Sequence of chain 4.A:
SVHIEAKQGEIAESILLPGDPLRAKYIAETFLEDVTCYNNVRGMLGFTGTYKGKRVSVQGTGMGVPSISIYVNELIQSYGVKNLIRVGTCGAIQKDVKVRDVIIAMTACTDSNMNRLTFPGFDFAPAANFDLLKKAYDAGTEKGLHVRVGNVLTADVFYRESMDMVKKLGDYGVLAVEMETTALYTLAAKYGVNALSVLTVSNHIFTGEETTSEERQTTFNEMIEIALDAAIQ

This protein binds this small molecule.
Small molecule (SMILES): Nc1ncnc2c1ncn2[C@@H]1O[C@H](CO)[C@@H](O)[C@H]1O

Sequence of chain 3.A:
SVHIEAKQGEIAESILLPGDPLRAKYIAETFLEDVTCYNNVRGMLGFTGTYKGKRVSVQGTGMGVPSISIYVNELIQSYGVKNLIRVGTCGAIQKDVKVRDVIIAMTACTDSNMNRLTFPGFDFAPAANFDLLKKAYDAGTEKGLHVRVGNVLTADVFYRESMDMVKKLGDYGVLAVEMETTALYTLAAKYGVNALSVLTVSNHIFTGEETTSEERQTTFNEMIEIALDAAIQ

Binding-site contacts:
Ligand atom O2' contacts residue SO41 of chain 4.C at 3.2 Å (h-bond).
Ligand atom C5 contacts residue VAL178 of chain 4.A at 3.8 Å (hydrophobic).
Ligand atom N7 contacts residue CYS91 of chain 4.A at 3.5 Å.
Ligand atom O3' contacts residue MET64 of chain 4.A at 3.7 Å.
Ligand atom C5' contacts residue HIS4 of chain 3.A at 3.6 Å.
Ligand atom C5' contacts residue MET64 of chain 4.A at 3.8 Å (hydrophobic).
Ligand atom N9 contacts residue THR90 of chain 4.A at 3.8 Å.
Ligand atom N3 contacts residue GLU179 of chain 4.A at 3.7 Å.
Ligand atom O2' contacts residue MET180 of chain 4.A at 3.0 Å (h-bond).
Ligand atom C1' contacts residue THR90 of chain 4.A at 3.5 Å.
Ligand atom C3' contacts residue SO41 of chain 4.C at 3.6 Å.
Ligand atom N7 contacts residue GLY92 of chain 4.A at 3.5 Å (h-bond).
Ligand atom O4' contacts residue SO41 of chain 4.C at 3.5 Å (h-bond).
Ligand atom C4' contacts residue SO41 of chain 4.C at 3.6 Å.
Ligand atom O3' contacts residue SO41 of chain 4.C at 2.6 Å (h-bond).
Ligand atom O5' contacts residue HIS4 of chain 3.A at 2.6 Å (h-bond).
Ligand atom C5' contacts residue PHE159 of chain 4.A at 3.7 Å (hydrophobic).
Ligand atom N7 contacts residue ASN204 of chain 4.A at 3.0 Å (h-bond).
Ligand atom O4' contacts residue THR90 of chain 4.A at 3.5 Å (h-bond).
Ligand atom C6 contacts residue PHE159 of chain 4.A at 3.7 Å (hydrophobic).
Ligand atom C2 contacts residue PHE159 of chain 4.A at 3.5 Å (hydrophobic).
Ligand atom O4' contacts residue ARG43 of chain 3.A at 3.5 Å (salt-bridge).
Ligand atom O2' contacts residue THR90 of chain 4.A at 3.7 Å.
Ligand atom N6 contacts residue GLY92 of chain 4.A at 3.8 Å.
Ligand atom N1 contacts residue PHE159 of chain 4.A at 3.6 Å.
Ligand atom N6 contacts residue ASN204 of chain 4.A at 3.0 Å (h-bond).
Ligand atom O2' contacts residue GLU181 of chain 4.A at 2.7 Å (salt-bridge).
Ligand atom C2' contacts residue MET180 of chain 4.A at 3.6 Å (hydrophobic).
Ligand atom C2' contacts residue SO41 of chain 4.C at 3.6 Å.
Ligand atom N6 contacts residue ILE206 of chain 4.A at 3.6 Å.
Ligand atom O2' contacts residue GLU179 of chain 4.A at 3.4 Å.
Ligand atom O3' contacts residue GLU181 of chain 4.A at 2.7 Å (salt-bridge).
Ligand atom C1' contacts residue SO41 of chain 4.C at 3.3 Å.
Ligand atom C8 contacts residue THR90 of chain 4.A at 3.3 Å.
Ligand atom O2' contacts residue ARG87 of chain 4.A at 3.1 Å (salt-bridge).
Ligand atom C8 contacts residue CYS91 of chain 4.A at 3.6 Å (hydrophobic).
Ligand atom C3' contacts residue GLU181 of chain 4.A at 3.6 Å.
Ligand atom N3 contacts residue MET180 of chain 4.A at 3.5 Å.
Ligand atom O5' contacts residue PHE159 of chain 4.A at 3.4 Å.
Ligand atom C4' contacts residue ARG43 of chain 3.A at 3.6 Å.